Sequence of chain 2.A:
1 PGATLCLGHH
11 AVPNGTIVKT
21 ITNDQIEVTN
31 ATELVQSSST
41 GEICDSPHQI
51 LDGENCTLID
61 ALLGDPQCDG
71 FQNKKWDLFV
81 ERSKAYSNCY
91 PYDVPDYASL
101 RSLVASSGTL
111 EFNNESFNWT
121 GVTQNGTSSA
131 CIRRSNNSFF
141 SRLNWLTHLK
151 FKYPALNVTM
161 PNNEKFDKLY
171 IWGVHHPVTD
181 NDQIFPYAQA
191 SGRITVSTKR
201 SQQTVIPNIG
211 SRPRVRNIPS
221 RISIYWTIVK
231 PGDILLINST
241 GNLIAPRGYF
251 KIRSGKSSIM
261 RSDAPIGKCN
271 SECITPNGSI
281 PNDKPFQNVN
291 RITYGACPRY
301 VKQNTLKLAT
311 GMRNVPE

A small-molecule ligand and the protein it binds are described below.
Small molecule (SMILES): CC(=O)N[C@H]1[C@H](O[C@H]2[C@H](O)[C@@H](NC(C)=O)CO[C@@H]2CO)O[C@H](CO)[C@@H](O[C@@H]2O[C@H](CO)[C@@H](O)[C@H](O)[C@@H]2O)[C@@H]1O

Binding-site contacts:
Ligand atom O3 contacts residue ARG214 of chain 3.A at 3.2 Å.
Ligand atom O5 contacts residue ARG214 of chain 3.A at 3.8 Å.
Ligand atom N2 contacts residue SER211 of chain 3.A at 3.5 Å (h-bond).
Ligand atom C2 contacts residue ASN157 of chain 2.A at 2.5 Å.
Ligand atom O4 contacts residue ARG214 of chain 3.A at 4.3 Å.
Ligand atom O3 contacts residue SER211 of chain 3.A at 4.5 Å.
Ligand atom C8 contacts residue THR179 of chain 3.A at 3.4 Å.
Ligand atom O7 contacts residue ARG212 of chain 3.A at 4.1 Å.
Ligand atom C4 contacts residue ARG214 of chain 3.A at 3.8 Å.
Ligand atom C3 contacts residue ASN157 of chain 2.A at 3.8 Å.
Ligand atom O5 contacts residue ASN217 of chain 3.A at 3.7 Å.
Ligand atom C8 contacts residue ILE234 of chain 2.A at 4.1 Å (hydrophobic).
Ligand atom O5 contacts residue ASN157 of chain 2.A at 2.3 Å (h-bond).
Ligand atom C1 contacts residue ARG214 of chain 3.A at 4.3 Å.
Ligand atom O6 contacts residue ARG214 of chain 3.A at 4.2 Å.
Ligand atom O7 contacts residue ASN157 of chain 2.A at 4.4 Å.
Ligand atom C7 contacts residue ARG214 of chain 3.A at 4.3 Å.
Ligand atom C3 contacts residue SER211 of chain 3.A at 4.2 Å.
Ligand atom O5 contacts residue LEU236 of chain 2.A at 4.4 Å.
Ligand atom C5 contacts residue ASN217 of chain 3.A at 3.4 Å.
Ligand atom C1 contacts residue ASN157 of chain 2.A at 1.4 Å.
Ligand atom O5 contacts residue ARG214 of chain 3.A at 3.9 Å.
Ligand atom C8 contacts residue SER211 of chain 3.A at 3.6 Å.
Ligand atom C6 contacts residue THR159 of chain 2.A at 4.2 Å.
Ligand atom C4 contacts residue ASN157 of chain 2.A at 4.2 Å.
Ligand atom O7 contacts residue PRO213 of chain 3.A at 3.6 Å.
Ligand atom O7 contacts residue ARG214 of chain 3.A at 3.2 Å (salt-bridge).
Ligand atom C2 contacts residue ARG214 of chain 3.A at 4.1 Å.
Ligand atom C6 contacts residue ASN217 of chain 3.A at 3.6 Å.
Ligand atom C2 contacts residue SER211 of chain 3.A at 4.4 Å.
Ligand atom C7 contacts residue SER211 of chain 3.A at 3.9 Å.
Ligand atom C7 contacts residue ASN157 of chain 2.A at 4.0 Å.
Ligand atom N2 contacts residue ASN157 of chain 2.A at 3.0 Å (h-bond).
Ligand atom C8 contacts residue THR159 of chain 2.A at 4.3 Å.
Ligand atom C3 contacts residue ARG214 of chain 3.A at 4.0 Å.
Ligand atom C5 contacts residue ASN157 of chain 2.A at 3.6 Å.
Ligand atom C1 contacts residue ARG214 of chain 3.A at 4.0 Å.
Ligand atom C5 contacts residue ARG214 of chain 3.A at 4.4 Å.
Ligand atom C1 contacts residue ASN217 of chain 3.A at 4.4 Å.

Sequence of chain 3.A:
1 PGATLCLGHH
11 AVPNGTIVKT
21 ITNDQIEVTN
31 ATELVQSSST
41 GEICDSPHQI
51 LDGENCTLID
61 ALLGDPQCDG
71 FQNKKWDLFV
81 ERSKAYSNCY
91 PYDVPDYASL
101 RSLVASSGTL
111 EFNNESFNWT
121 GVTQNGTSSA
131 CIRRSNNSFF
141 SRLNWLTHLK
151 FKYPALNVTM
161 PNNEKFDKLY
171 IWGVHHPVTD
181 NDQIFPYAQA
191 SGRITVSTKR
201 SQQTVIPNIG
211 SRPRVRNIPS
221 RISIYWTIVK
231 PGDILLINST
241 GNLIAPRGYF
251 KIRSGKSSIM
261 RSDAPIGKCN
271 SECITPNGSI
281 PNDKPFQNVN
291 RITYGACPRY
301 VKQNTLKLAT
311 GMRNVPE